Sequence of chain 1.C:
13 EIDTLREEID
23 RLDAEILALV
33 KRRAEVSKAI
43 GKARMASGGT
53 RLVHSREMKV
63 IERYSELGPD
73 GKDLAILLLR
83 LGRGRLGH

Sequence of chain 2.C:
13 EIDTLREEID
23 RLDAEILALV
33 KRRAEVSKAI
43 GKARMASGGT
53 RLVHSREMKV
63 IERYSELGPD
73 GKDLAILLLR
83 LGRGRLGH

This protein binds this small molecule.
Small molecule (SMILES): O=C(O)[C@@H]1C[C@]2(C(=O)O)C=C[C@@H](O)[C@@H](C2)O1

Binding-site contacts:
Ligand atom O5 contacts residue VAL55 of chain 2.C at 3.0 Å (h-bond).
Ligand atom O1 contacts residue VAL62 of chain 2.C at 3.9 Å.
Ligand atom C10 contacts residue LEU81 of chain 2.C at 3.5 Å (hydrophobic).
Ligand atom O5 contacts residue LEU54 of chain 2.C at 3.4 Å.
Ligand atom O3 contacts residue ARG46 of chain 2.C at 3.2 Å (salt-bridge).
Ligand atom O1 contacts residue ILE21 of chain 1.C at 4.0 Å.
Ligand atom C9 contacts residue SER39 of chain 2.C at 3.5 Å.
Ligand atom C4 contacts residue GLU59 of chain 2.C at 3.9 Å.
Ligand atom C10 contacts residue SER39 of chain 2.C at 3.4 Å.
Ligand atom C4 contacts residue VAL55 of chain 2.C at 3.7 Å (hydrophobic).
Ligand atom C8 contacts residue ARG46 of chain 2.C at 3.9 Å.
Ligand atom C8 contacts residue ILE42 of chain 2.C at 3.6 Å (hydrophobic).
Ligand atom C2 contacts residue LEU81 of chain 2.C at 3.9 Å (hydrophobic).
Ligand atom O3 contacts residue ARG58 of chain 2.C at 4.0 Å.
Ligand atom C11 contacts residue ARG58 of chain 2.C at 4.1 Å.
Ligand atom O3 contacts residue ILE42 of chain 2.C at 4.0 Å.
Ligand atom C11 contacts residue ARG46 of chain 2.C at 3.9 Å.
Ligand atom C1 contacts residue SER39 of chain 2.C at 3.7 Å.
Ligand atom O2 contacts residue ARG35 of chain 2.C at 3.3 Å (salt-bridge).
Ligand atom C6 contacts residue ARG85 of chain 2.C at 3.7 Å.
Ligand atom C10 contacts residue ARG35 of chain 2.C at 3.8 Å.
Ligand atom C3 contacts residue ARG58 of chain 2.C at 3.6 Å.
Ligand atom O1 contacts residue ARG35 of chain 2.C at 3.0 Å (salt-bridge).
Ligand atom O2 contacts residue SER39 of chain 2.C at 2.6 Å (h-bond).
Ligand atom C5 contacts residue ARG46 of chain 2.C at 3.7 Å.
Ligand atom C11 contacts residue ARG18 of chain 1.C at 3.6 Å.
Ligand atom O4 contacts residue ILE42 of chain 2.C at 4.0 Å.
Ligand atom O7 contacts residue ARG46 of chain 2.C at 3.0 Å (salt-bridge).
Ligand atom O5 contacts residue GLU59 of chain 2.C at 2.7 Å (salt-bridge).
Ligand atom O3 contacts residue ARG18 of chain 1.C at 2.9 Å (salt-bridge).
Ligand atom C6 contacts residue SER39 of chain 2.C at 3.5 Å.
Ligand atom O4 contacts residue ARG18 of chain 1.C at 2.9 Å (salt-bridge).
Ligand atom O1 contacts residue LEU81 of chain 2.C at 3.6 Å.
Ligand atom C2 contacts residue ARG58 of chain 2.C at 3.8 Å.
Ligand atom O2 contacts residue LEU81 of chain 2.C at 3.6 Å.
Ligand atom C9 contacts residue ILE21 of chain 1.C at 3.9 Å (hydrophobic).
Ligand atom C11 contacts residue ILE42 of chain 2.C at 3.6 Å (hydrophobic).
Ligand atom C3 contacts residue GLU59 of chain 2.C at 3.5 Å.
Ligand atom O4 contacts residue ARG58 of chain 2.C at 3.6 Å.
Ligand atom C4 contacts residue ARG46 of chain 2.C at 3.9 Å.